The small molecule below binds the protein below.
Small molecule (SMILES): CC(=O)N[C@@H]1[C@@H](O)[C@H](O)[C@@H](CO)O[C@H]1O

Sequence of chain 1.C:
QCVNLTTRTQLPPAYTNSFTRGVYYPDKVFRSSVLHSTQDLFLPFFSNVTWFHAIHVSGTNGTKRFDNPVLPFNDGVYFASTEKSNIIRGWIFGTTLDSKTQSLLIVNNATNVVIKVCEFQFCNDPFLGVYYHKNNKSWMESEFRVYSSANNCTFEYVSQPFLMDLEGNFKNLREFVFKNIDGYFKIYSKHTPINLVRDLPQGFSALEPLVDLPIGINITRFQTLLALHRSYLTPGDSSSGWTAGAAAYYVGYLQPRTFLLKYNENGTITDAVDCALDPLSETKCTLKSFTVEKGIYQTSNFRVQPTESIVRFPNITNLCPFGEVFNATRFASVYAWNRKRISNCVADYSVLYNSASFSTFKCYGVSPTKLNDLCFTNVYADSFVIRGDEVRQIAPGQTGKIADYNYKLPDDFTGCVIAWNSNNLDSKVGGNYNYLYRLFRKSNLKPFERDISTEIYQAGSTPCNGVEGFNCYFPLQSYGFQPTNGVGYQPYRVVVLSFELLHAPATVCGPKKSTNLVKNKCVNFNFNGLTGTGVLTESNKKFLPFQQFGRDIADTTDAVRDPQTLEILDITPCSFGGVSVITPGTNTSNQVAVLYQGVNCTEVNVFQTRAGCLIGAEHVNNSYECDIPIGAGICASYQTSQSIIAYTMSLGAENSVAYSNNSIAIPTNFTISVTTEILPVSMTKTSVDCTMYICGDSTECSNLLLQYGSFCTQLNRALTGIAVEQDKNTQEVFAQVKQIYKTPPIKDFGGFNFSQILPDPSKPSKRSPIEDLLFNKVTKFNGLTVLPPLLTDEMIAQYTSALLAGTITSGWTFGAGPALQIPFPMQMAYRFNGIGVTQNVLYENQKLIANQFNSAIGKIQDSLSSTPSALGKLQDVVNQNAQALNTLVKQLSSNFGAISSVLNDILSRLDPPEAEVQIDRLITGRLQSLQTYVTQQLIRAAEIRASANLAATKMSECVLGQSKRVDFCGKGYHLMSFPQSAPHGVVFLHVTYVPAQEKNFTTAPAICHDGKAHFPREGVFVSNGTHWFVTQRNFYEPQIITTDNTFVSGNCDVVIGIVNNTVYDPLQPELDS

Binding-site contacts:
Ligand atom O5 contacts residue GLN1058 of chain 1.C at 3.7 Å.
Ligand atom C8 contacts residue THR703 of chain 1.C at 4.1 Å.
Ligand atom N2 contacts residue LEU909 of chain 1.C at 3.8 Å.
Ligand atom C1 contacts residue GLN1058 of chain 1.C at 4.2 Å.
Ligand atom O7 contacts residue ASN704 of chain 1.C at 3.5 Å (h-bond).
Ligand atom O7 contacts residue THR703 of chain 1.C at 4.4 Å.
Ligand atom C8 contacts residue ASN704 of chain 1.C at 3.9 Å.
Ligand atom O5 contacts residue ASN704 of chain 1.C at 2.4 Å (h-bond).
Ligand atom C1 contacts residue ASN704 of chain 1.C at 1.4 Å.
Ligand atom C2 contacts residue LEU909 of chain 1.C at 4.2 Å (hydrophobic).
Ligand atom C1 contacts residue LEU909 of chain 1.C at 4.3 Å (hydrophobic).
Ligand atom C2 contacts residue ASN704 of chain 1.C at 2.5 Å.
Ligand atom C7 contacts residue ASN704 of chain 1.C at 3.4 Å.
Ligand atom C8 contacts residue ASN906 of chain 1.C at 4.0 Å.
Ligand atom N2 contacts residue ASN704 of chain 1.C at 2.9 Å (h-bond).
Ligand atom C3 contacts residue LEU909 of chain 1.C at 3.9 Å (hydrophobic).
Ligand atom O4 contacts residue LEU909 of chain 1.C at 4.4 Å.
Ligand atom C4 contacts residue ASN704 of chain 1.C at 4.2 Å.
Ligand atom C7 contacts residue THR703 of chain 1.C at 4.5 Å.
Ligand atom C3 contacts residue ASN704 of chain 1.C at 3.8 Å.
Ligand atom C5 contacts residue ASN704 of chain 1.C at 3.7 Å.